Binding-site contacts:
Ligand atom C5 contacts residue ASN109 of chain 1.B at 3.7 Å.
Ligand atom O5 contacts residue VAL114 of chain 1.B at 4.1 Å.
Ligand atom C8 contacts residue ASN109 of chain 1.B at 3.4 Å.
Ligand atom C4 contacts residue ASN112 of chain 1.B at 4.1 Å.
Ligand atom O4 contacts residue ASN112 of chain 1.B at 3.4 Å (h-bond).
Ligand atom O6 contacts residue ASN112 of chain 1.B at 4.2 Å.
Ligand atom O3 contacts residue THR111 of chain 1.B at 4.0 Å.
Ligand atom C3 contacts residue ASN112 of chain 1.B at 4.3 Å.
Ligand atom C8 contacts residue SER142 of chain 1.B at 3.3 Å.
Ligand atom C5 contacts residue ASN112 of chain 1.B at 3.9 Å.
Ligand atom N2 contacts residue ASN109 of chain 1.B at 2.9 Å (h-bond).
Ligand atom N2 contacts residue THR111 of chain 1.B at 3.7 Å.
Ligand atom C3 contacts residue THR111 of chain 1.B at 3.8 Å.
Ligand atom C5 contacts residue VAL114 of chain 1.B at 4.3 Å (hydrophobic).
Ligand atom C7 contacts residue ASN109 of chain 1.B at 3.4 Å.
Ligand atom O6 contacts residue VAL114 of chain 1.B at 4.4 Å.
Ligand atom O7 contacts residue SER142 of chain 1.B at 3.7 Å.
Ligand atom O5 contacts residue ASN112 of chain 1.B at 4.5 Å.
Ligand atom C3 contacts residue ASN109 of chain 1.B at 3.8 Å.
Ligand atom C2 contacts residue ASN109 of chain 1.B at 2.5 Å.
Ligand atom C6 contacts residue VAL114 of chain 1.B at 3.7 Å (hydrophobic).
Ligand atom C7 contacts residue SER142 of chain 1.B at 4.0 Å.
Ligand atom O7 contacts residue ASN109 of chain 1.B at 4.1 Å.
Ligand atom C2 contacts residue THR111 of chain 1.B at 4.3 Å.
Ligand atom O5 contacts residue ASN109 of chain 1.B at 2.4 Å (h-bond).
Ligand atom C1 contacts residue ASN109 of chain 1.B at 1.4 Å.
Ligand atom C4 contacts residue ASN109 of chain 1.B at 4.2 Å.

This protein binds this small molecule.
Small molecule (SMILES): CC(=O)N[C@@H]1[C@@H](O)[C@H](O)[C@@H](CO)O[C@H]1O

Sequence of chain 1.B:
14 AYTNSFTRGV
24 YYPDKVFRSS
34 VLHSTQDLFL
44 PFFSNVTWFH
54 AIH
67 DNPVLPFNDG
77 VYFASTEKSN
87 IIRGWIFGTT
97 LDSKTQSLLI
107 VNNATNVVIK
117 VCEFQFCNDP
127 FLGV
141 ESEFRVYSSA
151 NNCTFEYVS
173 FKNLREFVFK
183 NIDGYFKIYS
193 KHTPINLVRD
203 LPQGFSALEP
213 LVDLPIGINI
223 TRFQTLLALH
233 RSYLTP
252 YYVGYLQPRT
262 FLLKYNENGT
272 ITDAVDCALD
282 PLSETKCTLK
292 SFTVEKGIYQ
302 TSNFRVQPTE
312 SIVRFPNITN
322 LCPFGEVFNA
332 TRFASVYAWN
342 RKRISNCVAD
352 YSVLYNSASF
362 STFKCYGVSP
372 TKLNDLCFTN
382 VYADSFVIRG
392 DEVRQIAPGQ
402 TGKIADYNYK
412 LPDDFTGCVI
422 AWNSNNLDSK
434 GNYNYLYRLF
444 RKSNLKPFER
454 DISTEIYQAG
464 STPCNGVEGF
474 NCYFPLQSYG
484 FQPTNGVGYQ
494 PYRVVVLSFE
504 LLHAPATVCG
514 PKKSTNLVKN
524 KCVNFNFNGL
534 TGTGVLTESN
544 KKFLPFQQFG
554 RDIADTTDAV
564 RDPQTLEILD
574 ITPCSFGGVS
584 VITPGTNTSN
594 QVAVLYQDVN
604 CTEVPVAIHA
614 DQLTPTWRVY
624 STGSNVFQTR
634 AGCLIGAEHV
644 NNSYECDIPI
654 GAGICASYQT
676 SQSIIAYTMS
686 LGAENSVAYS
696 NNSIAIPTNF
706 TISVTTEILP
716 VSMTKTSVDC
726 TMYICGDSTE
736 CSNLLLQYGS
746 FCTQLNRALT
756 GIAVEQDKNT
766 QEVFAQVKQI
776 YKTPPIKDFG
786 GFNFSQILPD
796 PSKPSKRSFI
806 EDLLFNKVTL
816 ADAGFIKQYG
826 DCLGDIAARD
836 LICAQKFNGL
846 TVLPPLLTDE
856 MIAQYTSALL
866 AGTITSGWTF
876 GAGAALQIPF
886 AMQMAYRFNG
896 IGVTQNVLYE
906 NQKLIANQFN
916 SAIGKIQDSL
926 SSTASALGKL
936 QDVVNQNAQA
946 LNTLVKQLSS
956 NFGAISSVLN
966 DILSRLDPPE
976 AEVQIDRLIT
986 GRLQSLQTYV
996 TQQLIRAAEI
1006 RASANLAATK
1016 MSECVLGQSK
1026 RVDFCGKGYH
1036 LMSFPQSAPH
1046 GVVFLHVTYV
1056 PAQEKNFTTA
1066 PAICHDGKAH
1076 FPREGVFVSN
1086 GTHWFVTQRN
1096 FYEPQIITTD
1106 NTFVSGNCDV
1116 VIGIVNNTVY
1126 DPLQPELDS